The small molecule below binds the protein below.
Small molecule (SMILES): CC(=O)N[C@@H]1[C@@H](O)[C@H](O)[C@@H](CO)O[C@H]1O

Sequence of chain 1.C:
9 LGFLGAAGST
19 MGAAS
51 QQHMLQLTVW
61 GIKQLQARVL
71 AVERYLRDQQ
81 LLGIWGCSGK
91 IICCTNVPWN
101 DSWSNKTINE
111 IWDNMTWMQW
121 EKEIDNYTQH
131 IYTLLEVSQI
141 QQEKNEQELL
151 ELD

Binding-site contacts:
Ligand atom C4 contacts residue ASN126 of chain 1.C at 4.2 Å.
Ligand atom C1 contacts residue ASN126 of chain 1.C at 1.4 Å.
Ligand atom O7 contacts residue ASN126 of chain 1.C at 3.9 Å.
Ligand atom C8 contacts residue GLU123 of chain 1.C at 4.0 Å.
Ligand atom N2 contacts residue ASN126 of chain 1.C at 2.9 Å (h-bond).
Ligand atom C2 contacts residue ASN126 of chain 1.C at 2.4 Å.
Ligand atom C3 contacts residue ASN126 of chain 1.C at 3.8 Å.
Ligand atom C5 contacts residue ASN126 of chain 1.C at 3.7 Å.
Ligand atom O5 contacts residue ASN126 of chain 1.C at 2.4 Å (h-bond).
Ligand atom C7 contacts residue ASN126 of chain 1.C at 3.6 Å.